Binding-site contacts:
Ligand atom C6A contacts residue PHE180 of chain 1.A at 4.0 Å (hydrophobic).
Ligand atom C4 contacts residue LEU273 of chain 1.A at 4.1 Å (hydrophobic).
Ligand atom C6A contacts residue GLU247 of chain 1.A at 3.5 Å.
Ligand atom C4 contacts residue ASP270 of chain 1.A at 3.3 Å.
Ligand atom O3 contacts residue WS11 of chain 1.D at 4.0 Å.
Ligand atom O6 contacts residue PHE180 of chain 1.A at 3.4 Å.
Ligand atom C4B contacts residue GLY179 of chain 1.A at 4.0 Å.
Ligand atom C6 contacts residue PRO178 of chain 1.A at 4.1 Å (hydrophobic).
Ligand atom O6 contacts residue THR189 of chain 1.A at 2.8 Å (h-bond).
Ligand atom O4 contacts residue ASP270 of chain 1.A at 2.6 Å (salt-bridge).
Ligand atom C5A contacts residue GLU247 of chain 1.A at 4.1 Å.
Ligand atom C4B contacts residue PHE180 of chain 1.A at 3.9 Å (hydrophobic).
Ligand atom C3B contacts residue LEU273 of chain 1.A at 4.0 Å (hydrophobic).
Ligand atom C20 contacts residue GLY179 of chain 1.A at 3.3 Å.
Ligand atom C5A contacts residue TRP244 of chain 1.A at 3.7 Å (hydrophobic).
Ligand atom C4A contacts residue TRP244 of chain 1.A at 3.6 Å (hydrophobic).
Ligand atom C6A contacts residue TRP244 of chain 1.A at 3.5 Å (hydrophobic).
Ligand atom O5A contacts residue PHE180 of chain 1.A at 3.8 Å.
Ligand atom C6A contacts residue THR189 of chain 1.A at 3.3 Å.
Ligand atom C6B contacts residue PHE180 of chain 1.A at 4.1 Å (hydrophobic).
Ligand atom O6 contacts residue TRP244 of chain 1.A at 3.5 Å (h-bond).
Ligand atom C20 contacts residue SER183 of chain 1.A at 3.9 Å.
Ligand atom C4A contacts residue GLU247 of chain 1.A at 3.5 Å.
Ligand atom C6 contacts residue ASP270 of chain 1.A at 3.8 Å.
Ligand atom C5A contacts residue HIS177 of chain 1.A at 4.0 Å.
Ligand atom C6 contacts residue LEU273 of chain 1.A at 4.0 Å (hydrophobic).
Ligand atom O4A contacts residue GLU247 of chain 1.A at 2.7 Å (salt-bridge).
Ligand atom O1 contacts residue HIS177 of chain 1.A at 3.5 Å.
Ligand atom O4A contacts residue HIS177 of chain 1.A at 2.8 Å (h-bond).
Ligand atom C1A contacts residue HIS177 of chain 1.A at 3.9 Å.
Ligand atom O4 contacts residue ALA287 of chain 1.A at 4.0 Å.
Ligand atom C2 contacts residue WS11 of chain 1.D at 3.9 Å.
Ligand atom C2B contacts residue GLY179 of chain 1.A at 3.9 Å.
Ligand atom C6A contacts residue TYR208 of chain 1.A at 3.7 Å (hydrophobic).
Ligand atom C2A contacts residue HIS177 of chain 1.A at 3.8 Å.
Ligand atom C3A contacts residue TRP244 of chain 1.A at 3.8 Å (hydrophobic).
Ligand atom O5A contacts residue HIS177 of chain 1.A at 3.3 Å (h-bond).
Ligand atom O2 contacts residue WS11 of chain 1.D at 3.5 Å (h-bond).
Ligand atom C4A contacts residue HIS177 of chain 1.A at 3.9 Å.
Ligand atom C2B contacts residue LEU273 of chain 1.A at 3.9 Å (hydrophobic).

The small molecule below binds the protein below.
Small molecule (SMILES): CCCCCCCCO[C@@H]1O[C@H](CO)[C@H](O)[C@H](O)[C@H]1O[C@@H]1O[C@@H](C)[C@@H](O)[C@@H](O)[C@@H]1O

Sequence of chain 1.A:
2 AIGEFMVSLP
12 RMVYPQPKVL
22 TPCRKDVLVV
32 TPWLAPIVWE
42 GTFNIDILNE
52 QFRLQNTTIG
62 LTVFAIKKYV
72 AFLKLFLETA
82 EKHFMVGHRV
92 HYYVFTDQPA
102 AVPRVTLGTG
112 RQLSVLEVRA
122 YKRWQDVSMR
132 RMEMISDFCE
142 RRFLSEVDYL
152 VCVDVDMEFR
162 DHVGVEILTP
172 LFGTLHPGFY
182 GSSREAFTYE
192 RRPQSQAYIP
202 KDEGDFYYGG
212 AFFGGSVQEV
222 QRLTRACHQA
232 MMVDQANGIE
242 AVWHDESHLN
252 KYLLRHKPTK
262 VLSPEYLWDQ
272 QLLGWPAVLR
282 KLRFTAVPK